The small molecule below binds the protein below.
Small molecule (SMILES): N[C@@H](c1ccc(-n2cccn2)cc1)P(=O)(O)O

Sequence of chain 1.K:
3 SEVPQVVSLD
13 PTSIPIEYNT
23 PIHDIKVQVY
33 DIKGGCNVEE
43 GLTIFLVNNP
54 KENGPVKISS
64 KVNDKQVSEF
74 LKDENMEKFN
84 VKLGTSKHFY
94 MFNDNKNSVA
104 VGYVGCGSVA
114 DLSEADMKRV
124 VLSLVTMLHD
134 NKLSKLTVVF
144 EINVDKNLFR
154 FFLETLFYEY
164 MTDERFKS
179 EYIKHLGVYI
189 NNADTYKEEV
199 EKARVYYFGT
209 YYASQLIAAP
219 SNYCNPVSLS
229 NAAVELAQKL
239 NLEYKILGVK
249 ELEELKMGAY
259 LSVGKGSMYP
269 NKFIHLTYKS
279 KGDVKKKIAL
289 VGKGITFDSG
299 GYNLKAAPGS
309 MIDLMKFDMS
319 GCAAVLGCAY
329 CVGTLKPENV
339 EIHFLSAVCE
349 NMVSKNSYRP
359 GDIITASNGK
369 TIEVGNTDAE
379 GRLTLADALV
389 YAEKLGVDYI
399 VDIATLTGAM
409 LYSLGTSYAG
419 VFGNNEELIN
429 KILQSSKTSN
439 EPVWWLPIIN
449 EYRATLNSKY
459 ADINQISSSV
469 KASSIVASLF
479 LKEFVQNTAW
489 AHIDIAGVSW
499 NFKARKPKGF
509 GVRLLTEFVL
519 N

Binding-site contacts:
Ligand atom N1 contacts residue ASP296 of chain 1.K at 3.3 Å (salt-bridge).
Ligand atom O1 contacts residue LYS303 of chain 1.K at 2.7 Å (salt-bridge).
Ligand atom C3 contacts residue LYS303 of chain 1.K at 3.7 Å.
Ligand atom C1 contacts residue THR403 of chain 1.K at 3.3 Å.
Ligand atom N1 contacts residue ASP316 of chain 1.K at 2.8 Å (salt-bridge).
Ligand atom C10 contacts residue ALA494 of chain 1.K at 3.8 Å (hydrophobic).
Ligand atom O1 contacts residue ZN1 of chain 1.GD at 2.5 Å.
Ligand atom O1 contacts residue ASP296 of chain 1.K at 3.4 Å (salt-bridge).
Ligand atom O1 contacts residue ZN1 of chain 1.ED at 3.8 Å.
Ligand atom O3 contacts residue ZN1 of chain 1.GD at 2.4 Å.
Ligand atom O3 contacts residue LEU404 of chain 1.K at 3.8 Å.
Ligand atom P contacts residue ZN1 of chain 1.ED at 3.2 Å.
Ligand atom C7 contacts residue LEU409 of chain 1.K at 3.2 Å (hydrophobic).
Ligand atom P contacts residue ZN1 of chain 1.GD at 3.0 Å.
Ligand atom P contacts residue CO31 of chain 1.FD at 3.7 Å.
Ligand atom O3 contacts residue ZN1 of chain 1.ED at 2.4 Å.
Ligand atom O3 contacts residue ASP296 of chain 1.K at 3.5 Å (salt-bridge).
Ligand atom C10 contacts residue THR403 of chain 1.K at 3.6 Å.
Ligand atom C1 contacts residue LEU404 of chain 1.K at 3.6 Å (hydrophobic).
Ligand atom C1 contacts residue LYS291 of chain 1.K at 3.8 Å.
Ligand atom O2 contacts residue CO31 of chain 1.FD at 3.2 Å (h-bond).
Ligand atom N1 contacts residue ZN1 of chain 1.ED at 2.3 Å.
Ligand atom C4 contacts residue MET313 of chain 1.K at 3.6 Å (hydrophobic).
Ligand atom P contacts residue LEU404 of chain 1.K at 3.5 Å.
Ligand atom O2 contacts residue LEU404 of chain 1.K at 2.8 Å (h-bond).
Ligand atom N1 contacts residue THR403 of chain 1.K at 3.5 Å (h-bond).
Ligand atom O1 contacts residue ASP376 of chain 1.K at 3.2 Å (salt-bridge).
Ligand atom C7 contacts residue MET309 of chain 1.K at 3.4 Å (hydrophobic).
Ligand atom O3 contacts residue LYS291 of chain 1.K at 3.2 Å (salt-bridge).
Ligand atom N1 contacts residue LYS291 of chain 1.K at 3.5 Å (salt-bridge).
Ligand atom C8 contacts residue MET309 of chain 1.K at 3.2 Å (hydrophobic).
Ligand atom O3 contacts residue GLU378 of chain 1.K at 3.4 Å (salt-bridge).
Ligand atom C1 contacts residue ASP316 of chain 1.K at 3.9 Å.
Ligand atom O3 contacts residue ASP376 of chain 1.K at 3.1 Å (salt-bridge).
Ligand atom C5 contacts residue MET313 of chain 1.K at 3.8 Å (hydrophobic).
Ligand atom C8 contacts residue LEU409 of chain 1.K at 3.5 Å (hydrophobic).
Ligand atom C1 contacts residue ZN1 of chain 1.ED at 3.1 Å.
Ligand atom P contacts residue ASP376 of chain 1.K at 3.7 Å.
Ligand atom O3 contacts residue CO31 of chain 1.FD at 2.4 Å (h-bond).
Ligand atom C9 contacts residue PHE315 of chain 1.K at 3.6 Å (hydrophobic).